Sequence of chain 1.A:
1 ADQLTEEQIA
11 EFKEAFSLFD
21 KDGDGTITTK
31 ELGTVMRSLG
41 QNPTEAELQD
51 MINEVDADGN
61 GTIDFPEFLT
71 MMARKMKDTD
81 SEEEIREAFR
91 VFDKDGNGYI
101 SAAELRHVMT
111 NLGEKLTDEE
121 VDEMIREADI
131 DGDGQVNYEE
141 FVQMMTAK

The protein below binds the small molecule below.
Small molecule (SMILES): COc1cc(CNC(=O)CCCC/C=C/C(C)C)ccc1O

Binding-site contacts:
Ligand atom N21 contacts residue MET76 of chain 1.A at 3.9 Å.
Ligand atom C13 contacts residue MET71 of chain 1.A at 3.4 Å (hydrophobic).
Ligand atom C22 contacts residue MET76 of chain 1.A at 3.9 Å (hydrophobic).
Ligand atom C40 contacts residue LEU105 of chain 1.A at 3.5 Å (hydrophobic).
Ligand atom C40 contacts residue MET144 of chain 1.A at 3.9 Å (hydrophobic).
Ligand atom C27 contacts residue THR44 of chain 1.A at 4.2 Å.
Ligand atom O10 contacts residue LEU32 of chain 1.A at 3.0 Å.
Ligand atom O12 contacts residue ILE52 of chain 1.A at 4.5 Å.
Ligand atom C37 contacts residue VAL121 of chain 1.A at 4.4 Å (hydrophobic).
Ligand atom C44 contacts residue LEU105 of chain 1.A at 4.0 Å (hydrophobic).
Ligand atom O23 contacts residue MET76 of chain 1.A at 3.6 Å.
Ligand atom C5 contacts residue LEU32 of chain 1.A at 3.3 Å (hydrophobic).
Ligand atom C36 contacts residue MET144 of chain 1.A at 4.5 Å (hydrophobic).
Ligand atom C4 contacts residue LEU32 of chain 1.A at 3.5 Å (hydrophobic).
Ligand atom C38 contacts residue LEU105 of chain 1.A at 4.3 Å (hydrophobic).
Ligand atom O10 contacts residue ILE52 of chain 1.A at 3.4 Å.
Ligand atom C38 contacts residue MET144 of chain 1.A at 4.2 Å (hydrophobic).
Ligand atom C44 contacts residue MET109 of chain 1.A at 3.2 Å (hydrophobic).
Ligand atom C17 contacts residue MET76 of chain 1.A at 3.6 Å (hydrophobic).
Ligand atom C40 contacts residue VAL136 of chain 1.A at 4.4 Å (hydrophobic).